Binding-site contacts:
Ligand atom C5 contacts residue ALA28 of chain 1.O at 3.9 Å (hydrophobic).
Ligand atom C1 contacts residue ALA28 of chain 1.O at 4.0 Å (hydrophobic).
Ligand atom C7 contacts residue ASN60 of chain 1.C at 3.2 Å.
Ligand atom C8 contacts residue ASN60 of chain 1.C at 4.4 Å.
Ligand atom N2 contacts residue ASN60 of chain 1.C at 2.9 Å (h-bond).
Ligand atom O5 contacts residue ASN60 of chain 1.C at 2.5 Å (h-bond).
Ligand atom C4 contacts residue ASN60 of chain 1.C at 4.4 Å.
Ligand atom O7 contacts residue THR62 of chain 1.C at 4.3 Å.
Ligand atom C5 contacts residue ASN60 of chain 1.C at 3.8 Å.
Ligand atom C1 contacts residue ASN60 of chain 1.C at 1.5 Å.
Ligand atom C6 contacts residue ALA28 of chain 1.O at 4.1 Å (hydrophobic).
Ligand atom C2 contacts residue ASN60 of chain 1.C at 2.5 Å.
Ligand atom O5 contacts residue ALA28 of chain 1.O at 3.6 Å.
Ligand atom O7 contacts residue ASN60 of chain 1.C at 3.2 Å (h-bond).
Ligand atom C3 contacts residue ASN60 of chain 1.C at 3.9 Å.

This small molecule binds to this protein.
Small molecule (SMILES): CC(=O)N[C@@H]1[C@@H](O)[C@H](O)[C@@H](CO)O[C@H]1O

Sequence of chain 1.O:
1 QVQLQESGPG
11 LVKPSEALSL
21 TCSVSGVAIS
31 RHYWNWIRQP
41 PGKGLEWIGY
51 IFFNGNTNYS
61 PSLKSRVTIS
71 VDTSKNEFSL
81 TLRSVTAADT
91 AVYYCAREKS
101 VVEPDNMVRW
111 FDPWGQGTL

Sequence of chain 1.C:
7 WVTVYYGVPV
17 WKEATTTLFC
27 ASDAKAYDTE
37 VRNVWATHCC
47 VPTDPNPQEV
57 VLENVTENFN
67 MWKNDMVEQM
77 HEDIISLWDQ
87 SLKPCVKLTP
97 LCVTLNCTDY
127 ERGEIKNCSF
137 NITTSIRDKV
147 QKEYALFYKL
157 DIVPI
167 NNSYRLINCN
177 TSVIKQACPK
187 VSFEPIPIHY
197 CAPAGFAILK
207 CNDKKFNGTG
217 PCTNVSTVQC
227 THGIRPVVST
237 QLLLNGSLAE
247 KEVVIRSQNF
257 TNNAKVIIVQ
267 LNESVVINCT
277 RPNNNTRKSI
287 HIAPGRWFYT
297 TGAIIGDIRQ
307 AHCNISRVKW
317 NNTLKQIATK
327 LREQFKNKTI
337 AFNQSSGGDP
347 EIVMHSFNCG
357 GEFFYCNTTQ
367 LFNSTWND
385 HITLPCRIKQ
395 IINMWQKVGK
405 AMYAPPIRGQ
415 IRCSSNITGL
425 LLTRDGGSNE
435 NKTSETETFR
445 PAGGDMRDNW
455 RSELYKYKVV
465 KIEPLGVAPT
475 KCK